Binding-site contacts:
Ligand atom O contacts residue TRP109 of chain 1.D at 4.3 Å.
Ligand atom CD contacts residue HIS273 of chain 1.D at 3.5 Å.
Ligand atom CB contacts residue PHE179 of chain 1.D at 4.1 Å (hydrophobic).
Ligand atom C contacts residue TRP109 of chain 1.D at 4.3 Å (hydrophobic).
Ligand atom C2 contacts residue GLY246 of chain 1.D at 3.9 Å.
Ligand atom CG contacts residue ASP105 of chain 1.D at 3.0 Å.
Ligand atom C2 contacts residue GLN129 of chain 1.D at 4.2 Å.
Ligand atom CB contacts residue HIS273 of chain 1.D at 3.6 Å.
Ligand atom CE contacts residue HIS153 of chain 1.D at 4.0 Å.
Ligand atom C contacts residue HIS153 of chain 1.D at 3.9 Å.
Ligand atom C contacts residue PHE154 of chain 1.D at 4.2 Å (hydrophobic).
Ligand atom C1 contacts residue MET248 of chain 1.D at 3.6 Å (hydrophobic).
Ligand atom CE contacts residue HIS273 of chain 1.D at 4.4 Å.
Ligand atom CA contacts residue TYR215 of chain 1.D at 3.7 Å (hydrophobic).
Ligand atom CG contacts residue HIS273 of chain 1.D at 3.6 Å.
Ligand atom CE contacts residue LEU150 of chain 1.D at 3.7 Å (hydrophobic).
Ligand atom CB contacts residue ASP105 of chain 1.D at 2.4 Å.
Ligand atom C contacts residue TYR215 of chain 1.D at 3.4 Å (hydrophobic).
Ligand atom C1 contacts residue VAL151 of chain 1.D at 3.8 Å (hydrophobic).
Ligand atom CD contacts residue HIS183 of chain 1.D at 3.9 Å.
Ligand atom CA contacts residue ASP105 of chain 1.D at 1.4 Å.
Ligand atom CG contacts residue HIS153 of chain 1.D at 3.8 Å.
Ligand atom CE contacts residue HIS183 of chain 1.D at 3.7 Å.
Ligand atom CD contacts residue HIS153 of chain 1.D at 4.1 Å.
Ligand atom CD contacts residue ASP105 of chain 1.D at 4.1 Å.
Ligand atom O contacts residue ILE106 of chain 1.D at 4.4 Å.
Ligand atom CB contacts residue TYR215 of chain 1.D at 4.5 Å (hydrophobic).
Ligand atom C contacts residue ASP105 of chain 1.D at 2.4 Å.
Ligand atom O contacts residue HIS153 of chain 1.D at 2.8 Å (h-bond).
Ligand atom C2 contacts residue HIS273 of chain 1.D at 4.2 Å.
Ligand atom CA contacts residue PHE39 of chain 1.D at 4.4 Å (hydrophobic).
Ligand atom CE contacts residue VAL151 of chain 1.D at 4.4 Å (hydrophobic).
Ligand atom CA contacts residue HIS273 of chain 1.D at 4.0 Å.
Ligand atom CB contacts residue HIS153 of chain 1.D at 3.6 Å.
Ligand atom O contacts residue PHE154 of chain 1.D at 3.5 Å.
Ligand atom O contacts residue ASP105 of chain 1.D at 3.6 Å (salt-bridge).
Ligand atom CA contacts residue HIS153 of chain 1.D at 4.3 Å.
Ligand atom O contacts residue TYR215 of chain 1.D at 2.6 Å (h-bond).
Ligand atom C1 contacts residue LEU150 of chain 1.D at 4.2 Å (hydrophobic).
Ligand atom C contacts residue ILE106 of chain 1.D at 4.1 Å (hydrophobic).

Sequence of chain 1.D:
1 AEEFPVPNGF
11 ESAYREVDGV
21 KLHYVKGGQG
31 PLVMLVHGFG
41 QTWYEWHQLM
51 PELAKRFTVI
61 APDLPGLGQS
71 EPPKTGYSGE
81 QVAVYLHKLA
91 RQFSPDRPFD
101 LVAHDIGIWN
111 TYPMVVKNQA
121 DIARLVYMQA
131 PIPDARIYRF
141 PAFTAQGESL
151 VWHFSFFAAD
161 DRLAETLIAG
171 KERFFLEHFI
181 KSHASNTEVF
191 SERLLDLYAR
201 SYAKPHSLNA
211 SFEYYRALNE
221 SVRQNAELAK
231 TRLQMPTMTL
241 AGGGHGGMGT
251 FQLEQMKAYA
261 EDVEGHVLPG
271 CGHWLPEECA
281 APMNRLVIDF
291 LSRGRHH

This protein binds this small molecule.
Small molecule (SMILES): CCCCCC[C@@H](O)CO